The protein below binds the small molecule below.
Small molecule (SMILES): Nc1ncnc2c1ncn2[C@@H]1O[C@H]([C@@H]2O[C@@H]3[C@H](O[P](=O)(O)O2)[C@@H](CO[P](=O)(O)O[C@H]2[C@@H](O)[C@H](n4cnc5c(N)ncnc54)O[C@@H]2COP(=O)=O)O[C@H]3n2ccc(=O)[nH]c2=O)[C@@H](O[P](=O)(O)OC[C@H]2O[C@@H](n3ccc(=O)[nH]c3=O)[C@H](O)[C@@H]2O)[C@H]1O

Binding-site contacts:
Ligand atom O4' contacts residue LYS143 of chain 28.F at 4.2 Å.
Ligand atom C5 contacts residue TRP47 of chain 28.F at 3.8 Å (hydrophobic).
Ligand atom C4' contacts residue GLU140 of chain 28.F at 3.4 Å.
Ligand atom N1 contacts residue TRP47 of chain 28.F at 3.7 Å.
Ligand atom N7 contacts residue LYS143 of chain 28.F at 3.8 Å.
Ligand atom N6 contacts residue TRP47 of chain 28.F at 4.2 Å.
Ligand atom C2' contacts residue GLU140 of chain 28.F at 3.0 Å.
Ligand atom N9 contacts residue TRP47 of chain 28.F at 3.3 Å.
Ligand atom N9 contacts residue GLU140 of chain 28.F at 4.1 Å.
Ligand atom O2' contacts residue GLU140 of chain 28.F at 2.3 Å (salt-bridge).
Ligand atom C4 contacts residue TRP47 of chain 28.F at 3.3 Å (hydrophobic).
Ligand atom N9 contacts residue LYS143 of chain 28.F at 3.2 Å (salt-bridge).
Ligand atom C2' contacts residue LYS143 of chain 28.F at 3.7 Å.
Ligand atom O3' contacts residue GLU140 of chain 28.F at 4.4 Å.
Ligand atom O4' contacts residue GLU140 of chain 28.F at 3.0 Å (salt-bridge).
Ligand atom C5' contacts residue ARG90 of chain 28.F at 4.3 Å.
Ligand atom C1' contacts residue GLU140 of chain 28.F at 2.7 Å.
Ligand atom N7 contacts residue TRP47 of chain 28.F at 3.6 Å.
Ligand atom C8 contacts residue LYS143 of chain 28.F at 2.7 Å.
Ligand atom C1' contacts residue TRP47 of chain 28.F at 3.7 Å (hydrophobic).
Ligand atom N3 contacts residue TRP47 of chain 28.F at 3.4 Å.
Ligand atom C3' contacts residue GLU140 of chain 28.F at 3.8 Å.
Ligand atom O4' contacts residue TRP47 of chain 28.F at 3.4 Å.
Ligand atom C6 contacts residue TRP47 of chain 28.F at 3.7 Å (hydrophobic).
Ligand atom O2' contacts residue LYS143 of chain 28.F at 3.8 Å.
Ligand atom C8 contacts residue TRP47 of chain 28.F at 3.6 Å (hydrophobic).
Ligand atom C2 contacts residue TRP47 of chain 28.F at 3.4 Å (hydrophobic).
Ligand atom C1' contacts residue LYS143 of chain 28.F at 3.2 Å.
Ligand atom O4' contacts residue LYS143 of chain 28.F at 4.4 Å.

Sequence of chain 28.F:
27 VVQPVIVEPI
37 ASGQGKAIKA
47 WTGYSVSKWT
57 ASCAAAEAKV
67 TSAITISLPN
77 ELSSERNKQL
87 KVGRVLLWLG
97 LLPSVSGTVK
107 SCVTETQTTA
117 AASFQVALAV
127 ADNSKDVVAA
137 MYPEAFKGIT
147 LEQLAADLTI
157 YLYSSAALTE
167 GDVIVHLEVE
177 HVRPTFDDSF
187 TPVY